This small molecule binds to this protein.
Small molecule (SMILES): CC(=O)N[C@@H]1[C@@H](O)[C@H](O)[C@@H](CO)O[C@H]1O

Sequence of chain 1.J:
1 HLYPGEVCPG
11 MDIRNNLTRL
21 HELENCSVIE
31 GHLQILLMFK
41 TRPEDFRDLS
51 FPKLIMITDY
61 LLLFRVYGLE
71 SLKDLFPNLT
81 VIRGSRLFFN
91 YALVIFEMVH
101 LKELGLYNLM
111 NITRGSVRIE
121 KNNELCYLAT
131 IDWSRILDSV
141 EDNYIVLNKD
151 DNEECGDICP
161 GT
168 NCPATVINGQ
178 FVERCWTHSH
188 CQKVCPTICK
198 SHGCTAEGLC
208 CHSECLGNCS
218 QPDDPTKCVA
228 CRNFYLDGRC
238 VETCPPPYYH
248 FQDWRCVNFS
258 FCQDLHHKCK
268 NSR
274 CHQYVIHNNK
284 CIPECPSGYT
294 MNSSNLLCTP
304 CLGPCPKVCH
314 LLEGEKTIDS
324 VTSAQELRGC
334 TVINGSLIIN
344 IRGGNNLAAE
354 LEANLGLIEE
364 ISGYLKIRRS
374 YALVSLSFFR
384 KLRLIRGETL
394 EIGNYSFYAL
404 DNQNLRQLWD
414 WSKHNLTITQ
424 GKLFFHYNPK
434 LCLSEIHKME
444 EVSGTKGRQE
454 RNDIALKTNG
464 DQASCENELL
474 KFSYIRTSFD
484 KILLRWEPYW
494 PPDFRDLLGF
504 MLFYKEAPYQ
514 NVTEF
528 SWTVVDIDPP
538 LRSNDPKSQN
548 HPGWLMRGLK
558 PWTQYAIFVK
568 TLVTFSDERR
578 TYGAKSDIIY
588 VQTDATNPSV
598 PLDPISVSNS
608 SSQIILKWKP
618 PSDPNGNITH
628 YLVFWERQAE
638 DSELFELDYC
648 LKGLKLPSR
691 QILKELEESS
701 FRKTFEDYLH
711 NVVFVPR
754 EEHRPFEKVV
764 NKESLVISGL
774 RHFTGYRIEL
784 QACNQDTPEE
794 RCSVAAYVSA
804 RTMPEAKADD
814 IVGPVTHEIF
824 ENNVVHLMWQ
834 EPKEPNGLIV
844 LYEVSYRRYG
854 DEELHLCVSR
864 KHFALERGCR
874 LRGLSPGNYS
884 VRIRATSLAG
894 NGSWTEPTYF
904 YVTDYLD

Binding-site contacts:
Ligand atom C4 contacts residue ASN111 of chain 1.J at 4.3 Å.
Ligand atom O7 contacts residue LYS197 of chain 1.J at 4.1 Å.
Ligand atom C2 contacts residue ASN111 of chain 1.J at 2.6 Å.
Ligand atom C3 contacts residue SER198 of chain 1.J at 4.0 Å.
Ligand atom C2 contacts residue ASP138 of chain 1.J at 3.8 Å.
Ligand atom O7 contacts residue SER198 of chain 1.J at 3.1 Å (h-bond).
Ligand atom C7 contacts residue SER198 of chain 1.J at 4.1 Å.
Ligand atom C5 contacts residue THR113 of chain 1.J at 4.3 Å.
Ligand atom C7 contacts residue ARG135 of chain 1.J at 4.5 Å.
Ligand atom C5 contacts residue ASN111 of chain 1.J at 3.8 Å.
Ligand atom O5 contacts residue ASN111 of chain 1.J at 2.4 Å (h-bond).
Ligand atom C8 contacts residue ILE136 of chain 1.J at 3.9 Å (hydrophobic).
Ligand atom C4 contacts residue ASP138 of chain 1.J at 4.3 Å.
Ligand atom C8 contacts residue ASP138 of chain 1.J at 3.6 Å.
Ligand atom C6 contacts residue ARG229 of chain 1.J at 4.3 Å.
Ligand atom C4 contacts residue SER198 of chain 1.J at 4.2 Å.
Ligand atom O4 contacts residue ASP138 of chain 1.J at 4.2 Å.
Ligand atom N2 contacts residue ASP138 of chain 1.J at 3.0 Å (salt-bridge).
Ligand atom N2 contacts residue ASN111 of chain 1.J at 3.0 Å (h-bond).
Ligand atom C7 contacts residue ASP138 of chain 1.J at 3.7 Å.
Ligand atom C3 contacts residue ASN111 of chain 1.J at 3.9 Å.
Ligand atom C2 contacts residue SER198 of chain 1.J at 3.7 Å.
Ligand atom C8 contacts residue ARG135 of chain 1.J at 3.4 Å.
Ligand atom O5 contacts residue THR113 of chain 1.J at 4.4 Å.
Ligand atom O5 contacts residue LEU213 of chain 1.J at 4.4 Å.
Ligand atom C8 contacts residue ASN111 of chain 1.J at 4.0 Å.
Ligand atom C3 contacts residue ASP138 of chain 1.J at 3.4 Å.
Ligand atom O6 contacts residue ARG229 of chain 1.J at 4.0 Å.
Ligand atom C8 contacts residue SER134 of chain 1.J at 4.5 Å.
Ligand atom O3 contacts residue ASP138 of chain 1.J at 3.8 Å.
Ligand atom C8 contacts residue LEU137 of chain 1.J at 3.9 Å (hydrophobic).
Ligand atom O3 contacts residue SER198 of chain 1.J at 3.6 Å.
Ligand atom N2 contacts residue SER198 of chain 1.J at 4.3 Å.
Ligand atom O7 contacts residue ASN111 of chain 1.J at 4.0 Å.
Ligand atom C1 contacts residue ASN111 of chain 1.J at 1.4 Å.
Ligand atom C1 contacts residue ASP138 of chain 1.J at 4.5 Å.
Ligand atom C7 contacts residue ASN111 of chain 1.J at 3.6 Å.